A small-molecule ligand and the protein it binds are described below.
Small molecule (SMILES): CC(=O)N[C@@H]1[C@@H](O)[C@@H](O)[C@@H](CO)O[C@@H]1O

Binding-site contacts:
Ligand atom C7 contacts residue ILE216 of chain 1.A at 4.0 Å (hydrophobic).
Ligand atom O3 contacts residue ASP87 of chain 1.A at 2.7 Å (salt-bridge).
Ligand atom C6 contacts residue PHE129 of chain 1.A at 4.2 Å (hydrophobic).
Ligand atom C8 contacts residue ASN131 of chain 1.A at 4.2 Å.
Ligand atom C4 contacts residue PHE129 of chain 1.A at 3.8 Å (hydrophobic).
Ligand atom C8 contacts residue TRP134 of chain 1.A at 4.0 Å (hydrophobic).
Ligand atom C6 contacts residue ILE216 of chain 1.A at 4.2 Å (hydrophobic).
Ligand atom C2 contacts residue ASN131 of chain 1.A at 4.1 Å.
Ligand atom O6 contacts residue ASP217 of chain 1.A at 3.2 Å (salt-bridge).
Ligand atom O4 contacts residue ILE216 of chain 1.A at 3.2 Å (h-bond).
Ligand atom C7 contacts residue ASN131 of chain 1.A at 4.0 Å.
Ligand atom O1 contacts residue ASP217 of chain 1.A at 4.2 Å.
Ligand atom O6 contacts residue TYR220 of chain 1.A at 3.1 Å.
Ligand atom O3 contacts residue ASN131 of chain 1.A at 2.9 Å (h-bond).
Ligand atom O5 contacts residue ASP217 of chain 1.A at 3.2 Å (salt-bridge).
Ligand atom O3 contacts residue PHE129 of chain 1.A at 4.0 Å.
Ligand atom O4 contacts residue GLY215 of chain 1.A at 3.3 Å.
Ligand atom O7 contacts residue GLY104 of chain 1.A at 3.7 Å.
Ligand atom N2 contacts residue ASN131 of chain 1.A at 3.5 Å (h-bond).
Ligand atom C3 contacts residue ASN131 of chain 1.A at 3.4 Å.
Ligand atom O4 contacts residue ASP87 of chain 1.A at 2.7 Å (salt-bridge).
Ligand atom C3 contacts residue GLY105 of chain 1.A at 4.3 Å.
Ligand atom O5 contacts residue ILE216 of chain 1.A at 4.0 Å.
Ligand atom C6 contacts residue ASP217 of chain 1.A at 3.5 Å.
Ligand atom O6 contacts residue PHE129 of chain 1.A at 3.8 Å.
Ligand atom C5 contacts residue ASP217 of chain 1.A at 3.8 Å.
Ligand atom O3 contacts residue GLY105 of chain 1.A at 3.1 Å (h-bond).
Ligand atom C5 contacts residue PHE129 of chain 1.A at 3.9 Å (hydrophobic).
Ligand atom O7 contacts residue LEU103 of chain 1.A at 4.0 Å.
Ligand atom C3 contacts residue ASP87 of chain 1.A at 3.7 Å.
Ligand atom C1 contacts residue ASP217 of chain 1.A at 4.1 Å.
Ligand atom O7 contacts residue GLY105 of chain 1.A at 3.0 Å (h-bond).
Ligand atom C7 contacts residue GLY105 of chain 1.A at 3.7 Å.
Ligand atom C2 contacts residue ILE216 of chain 1.A at 4.2 Å (hydrophobic).
Ligand atom O4 contacts residue ALA86 of chain 1.A at 4.0 Å.
Ligand atom C4 contacts residue ASP87 of chain 1.A at 3.6 Å.
Ligand atom O3 contacts residue GLY104 of chain 1.A at 4.1 Å.
Ligand atom O7 contacts residue ILE216 of chain 1.A at 3.2 Å.
Ligand atom C3 contacts residue PHE129 of chain 1.A at 3.8 Å (hydrophobic).
Ligand atom C6 contacts residue TYR220 of chain 1.A at 3.6 Å (hydrophobic).

Sequence of chain 1.A:
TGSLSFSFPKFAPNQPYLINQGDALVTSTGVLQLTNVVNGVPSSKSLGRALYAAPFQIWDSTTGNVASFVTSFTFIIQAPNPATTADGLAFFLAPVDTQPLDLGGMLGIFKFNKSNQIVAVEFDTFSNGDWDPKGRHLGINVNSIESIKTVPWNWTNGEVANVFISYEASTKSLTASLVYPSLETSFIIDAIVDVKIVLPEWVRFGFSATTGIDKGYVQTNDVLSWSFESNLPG